Sequence of chain 1.G:
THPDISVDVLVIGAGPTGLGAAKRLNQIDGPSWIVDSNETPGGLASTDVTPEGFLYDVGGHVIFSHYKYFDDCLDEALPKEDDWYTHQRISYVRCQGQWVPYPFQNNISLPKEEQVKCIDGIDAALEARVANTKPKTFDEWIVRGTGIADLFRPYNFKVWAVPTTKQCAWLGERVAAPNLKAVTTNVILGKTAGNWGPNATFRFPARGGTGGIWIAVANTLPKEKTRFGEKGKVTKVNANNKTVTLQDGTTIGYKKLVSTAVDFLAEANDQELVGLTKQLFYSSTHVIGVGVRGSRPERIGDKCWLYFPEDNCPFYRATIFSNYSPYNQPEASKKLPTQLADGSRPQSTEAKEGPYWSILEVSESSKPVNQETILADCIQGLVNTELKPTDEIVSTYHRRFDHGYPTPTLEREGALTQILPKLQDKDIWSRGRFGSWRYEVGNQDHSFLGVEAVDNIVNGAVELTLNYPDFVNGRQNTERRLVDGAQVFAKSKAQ

Binding-site contacts:
Ligand atom O4 contacts residue PHE105 of chain 1.G at 2.8 Å (h-bond).
Ligand atom O1B contacts residue TYR418 of chain 1.G at 2.9 Å (h-bond).
Ligand atom O4 contacts residue PHE157 of chain 1.G at 3.6 Å.
Ligand atom C2D contacts residue ASN162 of chain 1.G at 3.7 Å.
Ligand atom O3A contacts residue TYR452 of chain 1.G at 3.0 Å (h-bond).
Ligand atom PB contacts residue TYR418 of chain 1.G at 3.7 Å.
Ligand atom N3 contacts residue GLN106 of chain 1.G at 3.0 Å (h-bond).
Ligand atom O4' contacts residue FDA1 of chain 1.BA at 3.1 Å (h-bond).
Ligand atom O2 contacts residue GLN106 of chain 1.G at 3.2 Å (h-bond).
Ligand atom O6' contacts residue GLY61 of chain 1.G at 2.7 Å (h-bond).
Ligand atom O3D contacts residue TRP166 of chain 1.G at 3.2 Å (h-bond).
Ligand atom C4 contacts residue PHE157 of chain 1.G at 3.4 Å (hydrophobic).
Ligand atom C1' contacts residue FDA1 of chain 1.BA at 3.5 Å.
Ligand atom O1A contacts residue TYR316 of chain 1.G at 3.5 Å.
Ligand atom C5 contacts residue PHE157 of chain 1.G at 3.4 Å (hydrophobic).
Ligand atom O1A contacts residue ARG326 of chain 1.G at 3.2 Å (salt-bridge).
Ligand atom O2 contacts residue VAL182 of chain 1.G at 3.7 Å.
Ligand atom O4' contacts residue PHE65 of chain 1.G at 3.7 Å.
Ligand atom C6' contacts residue FDA1 of chain 1.BA at 3.7 Å.
Ligand atom O2D contacts residue ASN162 of chain 1.G at 2.6 Å (h-bond).
Ligand atom O5' contacts residue ARG326 of chain 1.G at 3.0 Å (salt-bridge).
Ligand atom O5' contacts residue FDA1 of chain 1.BA at 3.5 Å (h-bond).
Ligand atom C5' contacts residue ARG326 of chain 1.G at 3.1 Å.
Ligand atom C1' contacts residue ARG326 of chain 1.G at 3.4 Å.
Ligand atom PB contacts residue TYR452 of chain 1.G at 3.4 Å.
Ligand atom O2' contacts residue ASN456 of chain 1.G at 3.5 Å (h-bond).
Ligand atom O6' contacts residue ARG326 of chain 1.G at 3.7 Å.
Ligand atom O3B contacts residue ARG326 of chain 1.G at 2.7 Å (salt-bridge).
Ligand atom O2B contacts residue TYR418 of chain 1.G at 3.6 Å (h-bond).
Ligand atom O2 contacts residue MSE158 of chain 1.G at 3.0 Å.
Ligand atom C2' contacts residue FDA1 of chain 1.BA at 3.6 Å.
Ligand atom O2' contacts residue ARG181 of chain 1.G at 3.3 Å (salt-bridge).
Ligand atom O3' contacts residue ARG181 of chain 1.G at 3.6 Å (salt-bridge).
Ligand atom O4D contacts residue ARG181 of chain 1.G at 3.4 Å (salt-bridge).
Ligand atom N3 contacts residue PHE157 of chain 1.G at 3.6 Å.
Ligand atom C2 contacts residue MSE158 of chain 1.G at 3.6 Å.
Ligand atom O4' contacts residue ASN206 of chain 1.G at 3.5 Å (h-bond).
Ligand atom O2B contacts residue TYR452 of chain 1.G at 2.9 Å (h-bond).
Ligand atom O3' contacts residue PHE65 of chain 1.G at 3.2 Å.
Ligand atom O3D contacts residue ASN162 of chain 1.G at 3.2 Å (h-bond).

The small molecule below binds the protein below.
Small molecule (SMILES): O=c1ccn([C@@H]2O[C@H](CO[P](=O)(O)O[P](=O)(O)O[C@H]3O[C@H](CO)[C@H](O)[C@H](O)[C@H]3O)[C@@H](O)[C@H]2O)c(=O)[nH]1